Binding-site contacts:
Ligand atom C14 contacts residue THR199 of chain 1.A at 3.4 Å.
Ligand atom C10 contacts residue HIS94 of chain 1.A at 3.5 Å.
Ligand atom N2 contacts residue GLU106 of chain 1.A at 3.8 Å.
Ligand atom N2 contacts residue HIS96 of chain 1.A at 3.3 Å (h-bond).
Ligand atom F16 contacts residue HIS94 of chain 1.A at 3.4 Å.
Ligand atom N2 contacts residue HIS119 of chain 1.A at 3.3 Å (h-bond).
Ligand atom C14 contacts residue PRO200 of chain 1.A at 3.6 Å (hydrophobic).
Ligand atom O3 contacts residue ZN1 of chain 1.B at 3.1 Å.
Ligand atom C12 contacts residue TYR130 of chain 1.A at 3.0 Å (hydrophobic).
Ligand atom F17 contacts residue VAL121 of chain 1.A at 3.7 Å.
Ligand atom O3 contacts residue VAL142 of chain 1.A at 3.6 Å.
Ligand atom C5 contacts residue HIS94 of chain 1.A at 3.6 Å.
Ligand atom C8 contacts residue GLN92 of chain 1.A at 3.7 Å.
Ligand atom F16 contacts residue HIS96 of chain 1.A at 3.9 Å.
Ligand atom C7 contacts residue GLN92 of chain 1.A at 3.9 Å.
Ligand atom O4 contacts residue THR198 of chain 1.A at 3.0 Å (h-bond).
Ligand atom C10 contacts residue THR199 of chain 1.A at 3.7 Å.
Ligand atom F15 contacts residue THR199 of chain 1.A at 3.5 Å.
Ligand atom F16 contacts residue THR199 of chain 1.A at 3.3 Å.
Ligand atom O4 contacts residue TRP208 of chain 1.A at 3.6 Å.
Ligand atom C9 contacts residue THR199 of chain 1.A at 3.7 Å.
Ligand atom S1 contacts residue ZN1 of chain 1.B at 3.0 Å.
Ligand atom N2 contacts residue ZN1 of chain 1.B at 1.9 Å.
Ligand atom O3 contacts residue TRP208 of chain 1.A at 3.8 Å.
Ligand atom C10 contacts residue ZN1 of chain 1.B at 3.9 Å.
Ligand atom S11 contacts residue GLN92 of chain 1.A at 3.7 Å.
Ligand atom C5 contacts residue ZN1 of chain 1.B at 3.9 Å.
Ligand atom F16 contacts residue ZN1 of chain 1.B at 3.3 Å.
Ligand atom C13 contacts residue TYR130 of chain 1.A at 3.4 Å (hydrophobic).
Ligand atom O4 contacts residue LEU197 of chain 1.A at 3.3 Å.
Ligand atom F18 contacts residue TYR130 of chain 1.A at 3.2 Å.
Ligand atom O3 contacts residue HIS119 of chain 1.A at 3.6 Å (h-bond).
Ligand atom C6 contacts residue LEU197 of chain 1.A at 3.7 Å (hydrophobic).
Ligand atom F17 contacts residue LEU197 of chain 1.A at 3.4 Å.
Ligand atom S1 contacts residue HIS94 of chain 1.A at 3.9 Å.
Ligand atom F18 contacts residue VAL121 of chain 1.A at 3.7 Å.
Ligand atom N2 contacts residue THR198 of chain 1.A at 2.7 Å (h-bond).
Ligand atom O3 contacts residue VAL121 of chain 1.A at 3.9 Å.
Ligand atom N2 contacts residue HIS94 of chain 1.A at 3.4 Å (h-bond).
Ligand atom O3 contacts residue HIS94 of chain 1.A at 3.3 Å.

Sequence of chain 1.A:
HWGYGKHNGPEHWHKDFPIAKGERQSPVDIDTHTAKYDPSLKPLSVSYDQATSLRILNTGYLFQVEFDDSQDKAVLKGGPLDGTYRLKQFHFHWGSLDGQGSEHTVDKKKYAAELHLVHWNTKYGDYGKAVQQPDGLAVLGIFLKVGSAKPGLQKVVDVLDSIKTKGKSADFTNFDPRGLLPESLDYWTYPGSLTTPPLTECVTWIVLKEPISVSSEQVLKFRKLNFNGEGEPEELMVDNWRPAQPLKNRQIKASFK

The protein below binds the small molecule below.
Small molecule (SMILES): CCCSc1c(F)c(F)c(S(N)(=O)=O)c(F)c1F